Sequence of chain 1.A:
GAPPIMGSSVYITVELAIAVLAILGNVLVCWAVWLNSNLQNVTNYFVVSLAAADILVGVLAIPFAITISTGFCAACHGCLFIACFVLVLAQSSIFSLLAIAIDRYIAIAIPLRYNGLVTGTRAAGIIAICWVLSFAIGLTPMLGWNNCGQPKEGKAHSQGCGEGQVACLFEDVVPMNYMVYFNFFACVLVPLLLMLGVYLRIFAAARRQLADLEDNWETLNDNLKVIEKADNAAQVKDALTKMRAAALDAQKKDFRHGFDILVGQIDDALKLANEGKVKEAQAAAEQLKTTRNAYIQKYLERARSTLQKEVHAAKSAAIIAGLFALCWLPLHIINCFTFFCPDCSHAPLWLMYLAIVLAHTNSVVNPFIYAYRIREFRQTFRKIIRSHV

The small molecule below binds the protein below.
Small molecule (SMILES): CC(C)CCC[C@@H](C)[C@H]1CC[C@H]2[C@@H]3CC=C4C[C@@H](O)CC[C@]4(C)[C@H]3CC[C@]12C

Binding-site contacts:
Ligand atom C2 contacts residue PHE364 of chain 1.A at 3.7 Å (hydrophobic).
Ligand atom C12 contacts residue CYS360 of chain 1.A at 4.4 Å (hydrophobic).
Ligand atom C25 contacts residue LEU197 of chain 1.A at 4.1 Å (hydrophobic).
Ligand atom C21 contacts residue PHE193 of chain 1.A at 4.3 Å (hydrophobic).
Ligand atom C11 contacts residue OLC1 of chain 1.X at 4.1 Å.
Ligand atom C19 contacts residue PHE364 of chain 1.A at 4.2 Å (hydrophobic).
Ligand atom C10 contacts residue PHE361 of chain 1.A at 4.5 Å (hydrophobic).
Ligand atom C2 contacts residue OLC1 of chain 1.X at 4.3 Å.
Ligand atom C1 contacts residue OLC1 of chain 1.X at 3.9 Å.
Ligand atom C7 contacts residue PHE361 of chain 1.A at 3.9 Å (hydrophobic).
Ligand atom C21 contacts residue OLC1 of chain 1.X at 4.1 Å.
Ligand atom O1 contacts residue CYS365 of chain 1.A at 3.6 Å.
Ligand atom C11 contacts residue PHE364 of chain 1.A at 4.1 Å (hydrophobic).
Ligand atom C23 contacts residue LEU197 of chain 1.A at 4.4 Å (hydrophobic).
Ligand atom C19 contacts residue CYS360 of chain 1.A at 3.7 Å (hydrophobic).
Ligand atom C18 contacts residue ILE357 of chain 1.A at 3.9 Å (hydrophobic).
Ligand atom C3 contacts residue CYS365 of chain 1.A at 4.5 Å (hydrophobic).
Ligand atom C11 contacts residue CYS360 of chain 1.A at 4.1 Å (hydrophobic).
Ligand atom C1 contacts residue PHE364 of chain 1.A at 3.8 Å (hydrophobic).
Ligand atom C26 contacts residue LEU353 of chain 1.A at 3.9 Å (hydrophobic).
Ligand atom C12 contacts residue OLC1 of chain 1.X at 4.0 Å.
Ligand atom C19 contacts residue PHE361 of chain 1.A at 3.7 Å (hydrophobic).
Ligand atom C6 contacts residue PHE361 of chain 1.A at 3.6 Å (hydrophobic).
Ligand atom C4 contacts residue PHE361 of chain 1.A at 3.7 Å (hydrophobic).
Ligand atom C8 contacts residue PHE361 of chain 1.A at 4.2 Å (hydrophobic).
Ligand atom C2 contacts residue CYS365 of chain 1.A at 4.5 Å (hydrophobic).
Ligand atom C5 contacts residue PHE361 of chain 1.A at 3.7 Å (hydrophobic).
Ligand atom C24 contacts residue LEU197 of chain 1.A at 4.3 Å (hydrophobic).
Ligand atom C21 contacts residue PHE192 of chain 1.A at 4.1 Å (hydrophobic).
Ligand atom C18 contacts residue CYS360 of chain 1.A at 3.7 Å (hydrophobic).